Sequence of chain 1.A:
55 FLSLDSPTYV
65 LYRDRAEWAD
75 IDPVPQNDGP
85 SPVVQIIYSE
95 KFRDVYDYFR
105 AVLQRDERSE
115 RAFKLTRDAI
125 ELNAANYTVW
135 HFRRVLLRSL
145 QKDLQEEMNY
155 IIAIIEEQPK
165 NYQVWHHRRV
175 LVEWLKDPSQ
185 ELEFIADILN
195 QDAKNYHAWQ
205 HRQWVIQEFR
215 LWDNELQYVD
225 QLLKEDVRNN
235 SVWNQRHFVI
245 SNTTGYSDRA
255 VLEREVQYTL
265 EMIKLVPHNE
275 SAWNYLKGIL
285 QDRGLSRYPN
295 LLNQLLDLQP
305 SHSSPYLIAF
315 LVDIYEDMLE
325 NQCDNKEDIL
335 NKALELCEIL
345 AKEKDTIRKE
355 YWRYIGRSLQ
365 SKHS

This small molecule binds to this protein.
Small molecule (SMILES): CC(C)=CCC/C(C)=C/CC/C(C)=C/CC/C(C)=C/CO[P](=O)(O)OP(=O)(O)O

Sequence of chain 1.B:
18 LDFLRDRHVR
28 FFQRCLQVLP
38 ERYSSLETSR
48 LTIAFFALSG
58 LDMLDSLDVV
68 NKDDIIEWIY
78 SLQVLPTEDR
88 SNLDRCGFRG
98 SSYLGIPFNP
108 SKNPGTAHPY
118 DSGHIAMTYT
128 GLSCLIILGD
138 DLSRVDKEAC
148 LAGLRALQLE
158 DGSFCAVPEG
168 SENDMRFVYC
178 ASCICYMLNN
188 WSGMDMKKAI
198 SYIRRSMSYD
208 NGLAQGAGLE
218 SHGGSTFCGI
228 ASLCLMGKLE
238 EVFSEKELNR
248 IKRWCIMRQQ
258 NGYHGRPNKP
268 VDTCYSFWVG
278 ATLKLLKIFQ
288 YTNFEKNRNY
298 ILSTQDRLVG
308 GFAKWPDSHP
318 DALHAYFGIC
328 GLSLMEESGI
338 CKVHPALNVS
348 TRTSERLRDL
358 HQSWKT

Binding-site contacts:
Ligand atom O2B contacts residue HIS219 of chain 1.B at 3.2 Å (h-bond).
Ligand atom C15 contacts residue CYS177 of chain 1.B at 3.9 Å (hydrophobic).
Ligand atom O2B contacts residue TYR272 of chain 1.B at 4.0 Å.
Ligand atom O1A contacts residue ARG263 of chain 1.B at 3.1 Å (salt-bridge).
Ligand atom C6 contacts residue HIS219 of chain 1.B at 3.6 Å.
Ligand atom C19 contacts residue TYR126 of chain 1.B at 4.0 Å (hydrophobic).
Ligand atom C9 contacts residue TRP275 of chain 1.B at 3.6 Å (hydrophobic).
Ligand atom O3A contacts residue ARG263 of chain 1.B at 4.0 Å.
Ligand atom C4 contacts residue TYR200 of chain 1.A at 3.6 Å (hydrophobic).
Ligand atom C20 contacts residue THR127 of chain 1.B at 3.7 Å.
Ligand atom C16 contacts residue TYR126 of chain 1.B at 3.8 Å (hydrophobic).
Ligand atom C10 contacts residue TRP275 of chain 1.B at 3.6 Å (hydrophobic).
Ligand atom O2B contacts residue LYS266 of chain 1.B at 3.4 Å.
Ligand atom C19 contacts residue PHE53 of chain 1.B at 3.9 Å (hydrophobic).
Ligand atom C12 contacts residue CYS225 of chain 1.B at 4.0 Å (hydrophobic).
Ligand atom C12 contacts residue ARG173 of chain 1.B at 3.9 Å.
Ligand atom C7 contacts residue GLY221 of chain 1.B at 3.6 Å.
Ligand atom O3A contacts residue HIS219 of chain 1.B at 3.6 Å.
Ligand atom PB contacts residue LYS266 of chain 1.B at 3.7 Å.
Ligand atom O2A contacts residue LYS164 of chain 1.A at 3.8 Å.
Ligand atom C5 contacts residue GLN212 of chain 1.B at 3.9 Å.
Ligand atom C19 contacts residue ASN345 of chain 1.B at 3.5 Å.
Ligand atom C8 contacts residue GLY221 of chain 1.B at 3.6 Å.
Ligand atom C18 contacts residue TYR126 of chain 1.B at 3.9 Å (hydrophobic).
Ligand atom C20 contacts residue THR49 of chain 1.B at 3.9 Å.
Ligand atom C17 contacts residue TYR126 of chain 1.B at 3.9 Å (hydrophobic).
Ligand atom O3B contacts residue TYR272 of chain 1.B at 2.7 Å (h-bond).
Ligand atom C11 contacts residue ARG173 of chain 1.B at 3.4 Å.
Ligand atom C20 contacts residue PHE53 of chain 1.B at 3.8 Å (hydrophobic).
Ligand atom C10 contacts residue GLY221 of chain 1.B at 3.8 Å.
Ligand atom C14 contacts residue ARG173 of chain 1.B at 3.7 Å.
Ligand atom C12 contacts residue TRP275 of chain 1.B at 3.8 Å (hydrophobic).
Ligand atom O1A contacts residue LYS164 of chain 1.A at 3.8 Å.
Ligand atom O1B contacts residue LYS266 of chain 1.B at 3.0 Å.
Ligand atom O1B contacts residue ARG263 of chain 1.B at 4.0 Å.
Ligand atom C19 contacts residue PHE52 of chain 1.B at 3.8 Å (hydrophobic).
Ligand atom PB contacts residue TYR272 of chain 1.B at 3.6 Å.
Ligand atom O3A contacts residue TYR272 of chain 1.B at 3.5 Å (h-bond).
Ligand atom C6 contacts residue GLY221 of chain 1.B at 3.9 Å.
Ligand atom O2B contacts residue ARG263 of chain 1.B at 2.8 Å (salt-bridge).